Sequence of chain 1.B:
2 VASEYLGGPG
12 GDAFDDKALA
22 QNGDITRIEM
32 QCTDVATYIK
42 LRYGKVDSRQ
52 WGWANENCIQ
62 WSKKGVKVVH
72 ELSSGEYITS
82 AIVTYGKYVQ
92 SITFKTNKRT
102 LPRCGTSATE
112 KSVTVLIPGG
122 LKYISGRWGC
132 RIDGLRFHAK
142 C

This small molecule binds to this protein.
Small molecule (SMILES): OC[C@H]1O[C@H](O[C@H]2O[C@H](CO)[C@@H](O)[C@H](O)[C@H]2O)[C@H](O)[C@@H](O)[C@@H]1O

Binding-site contacts:
Ligand atom C2 contacts residue TRP62 of chain 1.B at 3.6 Å (hydrophobic).
Ligand atom O4 contacts residue TYR89 of chain 1.B at 3.9 Å.
Ligand atom O3 contacts residue GLY12 of chain 1.B at 2.8 Å (h-bond).
Ligand atom O6 contacts residue CYS131 of chain 1.B at 3.0 Å (h-bond).
Ligand atom C6 contacts residue TRP62 of chain 1.B at 4.1 Å (hydrophobic).
Ligand atom C6 contacts residue ARG132 of chain 1.B at 3.6 Å.
Ligand atom C4 contacts residue ASP134 of chain 1.B at 3.4 Å.
Ligand atom O4 contacts residue GLY11 of chain 1.B at 3.6 Å.
Ligand atom C6 contacts residue CYS131 of chain 1.B at 3.8 Å (hydrophobic).
Ligand atom O6 contacts residue ARG132 of chain 1.B at 2.9 Å (salt-bridge).
Ligand atom C5 contacts residue ASP134 of chain 1.B at 4.0 Å.
Ligand atom C1 contacts residue CYS131 of chain 1.B at 3.7 Å (hydrophobic).
Ligand atom C5 contacts residue CYS131 of chain 1.B at 4.0 Å (hydrophobic).
Ligand atom C6 contacts residue ASP134 of chain 1.B at 3.5 Å.
Ligand atom O1 contacts residue CYS131 of chain 1.B at 4.5 Å.
Ligand atom O2 contacts residue TRP62 of chain 1.B at 4.4 Å.
Ligand atom O3 contacts residue TRP62 of chain 1.B at 4.1 Å.
Ligand atom O5 contacts residue GLY130 of chain 1.B at 3.9 Å.
Ligand atom O6 contacts residue TRP129 of chain 1.B at 4.2 Å.
Ligand atom C4 contacts residue GLY12 of chain 1.B at 3.5 Å.
Ligand atom C3 contacts residue GLY12 of chain 1.B at 3.7 Å.
Ligand atom C6 contacts residue TYR89 of chain 1.B at 3.7 Å (hydrophobic).
Ligand atom O4 contacts residue ASP134 of chain 1.B at 2.5 Å (salt-bridge).
Ligand atom C1 contacts residue TRP62 of chain 1.B at 3.7 Å (hydrophobic).
Ligand atom C4 contacts residue TRP62 of chain 1.B at 3.8 Å (hydrophobic).
Ligand atom O5 contacts residue CYS131 of chain 1.B at 2.9 Å (h-bond).
Ligand atom O6 contacts residue ASP134 of chain 1.B at 2.7 Å (salt-bridge).
Ligand atom C3 contacts residue TRP62 of chain 1.B at 4.3 Å (hydrophobic).
Ligand atom C5 contacts residue TYR89 of chain 1.B at 4.5 Å (hydrophobic).
Ligand atom O2 contacts residue TYR89 of chain 1.B at 4.1 Å.
Ligand atom O6 contacts residue GLY130 of chain 1.B at 3.3 Å (h-bond).
Ligand atom C5 contacts residue TRP62 of chain 1.B at 3.9 Å (hydrophobic).
Ligand atom C4 contacts residue GLY11 of chain 1.B at 4.3 Å.
Ligand atom O3 contacts residue GLY11 of chain 1.B at 3.9 Å.
Ligand atom O4 contacts residue GLY12 of chain 1.B at 3.4 Å (h-bond).
Ligand atom O5 contacts residue TRP62 of chain 1.B at 3.2 Å (h-bond).